Sequence of chain 1.D:
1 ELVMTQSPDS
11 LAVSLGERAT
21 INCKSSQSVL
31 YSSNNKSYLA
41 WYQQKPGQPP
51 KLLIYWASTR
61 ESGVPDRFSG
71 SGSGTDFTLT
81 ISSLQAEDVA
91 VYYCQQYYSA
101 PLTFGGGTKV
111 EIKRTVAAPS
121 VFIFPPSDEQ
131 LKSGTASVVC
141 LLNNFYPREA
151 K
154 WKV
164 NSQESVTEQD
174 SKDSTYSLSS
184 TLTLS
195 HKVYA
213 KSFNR

Binding-site contacts:
Ligand atom C8 contacts residue TRP30 of chain 1.N at 4.1 Å (hydrophobic).
Ligand atom C1 contacts residue GLN7 of chain 1.F at 4.0 Å.
Ligand atom C8 contacts residue VAL165 of chain 1.E at 3.8 Å (hydrophobic).
Ligand atom O5 contacts residue ASN62 of chain 1.F at 2.3 Å (h-bond).
Ligand atom O7 contacts residue ALA143 of chain 1.E at 4.0 Å.
Ligand atom O3 contacts residue SER58 of chain 1.D at 3.5 Å (h-bond).
Ligand atom O6 contacts residue GLN7 of chain 1.F at 3.2 Å (h-bond).
Ligand atom C8 contacts residue ALA143 of chain 1.E at 3.8 Å (hydrophobic).
Ligand atom C3 contacts residue SER58 of chain 1.D at 4.1 Å.
Ligand atom O7 contacts residue VAL165 of chain 1.E at 3.9 Å.
Ligand atom C3 contacts residue LYS36 of chain 1.D at 4.2 Å.
Ligand atom C7 contacts residue VAL165 of chain 1.E at 4.2 Å (hydrophobic).
Ligand atom C5 contacts residue ASN62 of chain 1.F at 3.6 Å.
Ligand atom O4 contacts residue SER58 of chain 1.D at 4.0 Å.
Ligand atom C5 contacts residue GLU141 of chain 1.E at 4.2 Å.
Ligand atom C8 contacts residue GLY142 of chain 1.E at 3.9 Å.
Ligand atom N2 contacts residue ASN62 of chain 1.F at 3.1 Å (h-bond).
Ligand atom C7 contacts residue GLU141 of chain 1.E at 4.0 Å.
Ligand atom C8 contacts residue GLU141 of chain 1.E at 3.8 Å.
Ligand atom O5 contacts residue GLN7 of chain 1.F at 3.1 Å (h-bond).
Ligand atom O6 contacts residue LEU28 of chain 1.N at 4.2 Å.
Ligand atom C1 contacts residue ASN62 of chain 1.F at 1.4 Å.
Ligand atom C7 contacts residue ASN62 of chain 1.F at 3.7 Å.
Ligand atom C6 contacts residue PHE34 of chain 1.N at 4.1 Å (hydrophobic).
Ligand atom O2 contacts residue LYS36 of chain 1.D at 3.4 Å.
Ligand atom O6 contacts residue PHE34 of chain 1.N at 4.0 Å.
Ligand atom O4 contacts residue LYS36 of chain 1.D at 4.0 Å.
Ligand atom O7 contacts residue ASN62 of chain 1.F at 4.0 Å.
Ligand atom C6 contacts residue LYS36 of chain 1.D at 4.0 Å.
Ligand atom C8 contacts residue THR65 of chain 1.F at 3.5 Å.
Ligand atom O3 contacts residue THR59 of chain 1.D at 2.9 Å (h-bond).
Ligand atom C5 contacts residue GLN7 of chain 1.F at 4.0 Å.
Ligand atom C6 contacts residue GLN7 of chain 1.F at 3.7 Å.
Ligand atom O7 contacts residue LEU55 of chain 1.E at 3.6 Å.
Ligand atom O3 contacts residue LYS36 of chain 1.D at 3.9 Å.
Ligand atom C2 contacts residue ASN62 of chain 1.F at 2.6 Å.
Ligand atom C4 contacts residue LYS36 of chain 1.D at 3.7 Å.
Ligand atom C3 contacts residue THR59 of chain 1.D at 3.9 Å.
Ligand atom O3 contacts residue GLU141 of chain 1.E at 3.9 Å.
Ligand atom C3 contacts residue ASN62 of chain 1.F at 3.9 Å.

Sequence of chain 1.N:
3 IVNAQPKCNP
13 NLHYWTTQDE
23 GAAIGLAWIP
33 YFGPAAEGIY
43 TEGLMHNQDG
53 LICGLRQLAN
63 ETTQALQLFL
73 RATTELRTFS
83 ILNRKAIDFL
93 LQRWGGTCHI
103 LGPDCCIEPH

A small-molecule ligand and the protein it binds are described below.
Small molecule (SMILES): CC(=O)N[C@H]1[C@H](O[C@H]2[C@H](O)[C@@H](NC(C)=O)CO[C@@H]2CO)O[C@H](CO)[C@@H](O[C@@H]2O[C@H](CO[C@H]3O[C@H](CO[C@H]4O[C@H](CO)[C@@H](O)[C@H](O)[C@@H]4O)[C@@H](O)[C@H](O)[C@@H]3O)[C@@H](O)[C@H](O[C@H]3O[C@H](CO)[C@@H](O)[C@H](O)[C@@H]3O[C@H]3O[C@H](CO)[C@@H](O)[C@H](O)[C@@H]3O)[C@@H]2O)[C@@H]1O

Sequence of chain 1.F:
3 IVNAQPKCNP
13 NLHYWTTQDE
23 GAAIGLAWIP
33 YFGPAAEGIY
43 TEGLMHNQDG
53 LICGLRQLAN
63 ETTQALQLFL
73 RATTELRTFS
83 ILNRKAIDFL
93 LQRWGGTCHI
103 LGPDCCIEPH

Sequence of chain 1.E:
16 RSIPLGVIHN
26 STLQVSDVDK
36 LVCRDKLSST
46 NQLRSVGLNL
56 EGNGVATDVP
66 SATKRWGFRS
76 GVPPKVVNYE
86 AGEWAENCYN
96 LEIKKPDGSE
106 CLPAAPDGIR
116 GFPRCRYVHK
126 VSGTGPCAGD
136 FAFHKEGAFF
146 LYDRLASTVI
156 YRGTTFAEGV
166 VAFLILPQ